Binding-site contacts:
Ligand atom O contacts residue TYR159 of chain 1.B at 3.2 Å.
Ligand atom CB contacts residue HIS31 of chain 1.B at 3.1 Å.
Ligand atom CG contacts residue ASN179 of chain 1.B at 3.5 Å.
Ligand atom CD contacts residue TYR159 of chain 1.B at 3.3 Å (hydrophobic).
Ligand atom CA contacts residue HIS228 of chain 1.B at 3.5 Å.
Ligand atom CG contacts residue ASP229 of chain 1.B at 3.0 Å.
Ligand atom CZ3 contacts residue HIS162 of chain 1.B at 3.4 Å.
Ligand atom CB contacts residue ASP229 of chain 1.B at 3.4 Å.
Ligand atom NE2 contacts residue TYR159 of chain 1.B at 3.4 Å (h-bond).
Ligand atom OE1 contacts residue ASN179 of chain 1.B at 3.0 Å.
Ligand atom CA contacts residue ASP158 of chain 1.B at 3.0 Å.
Ligand atom CG2 contacts residue TRP177 of chain 1.B at 3.3 Å (hydrophobic).
Ligand atom CG1 contacts residue ASP226 of chain 1.B at 3.5 Å.
Ligand atom CA contacts residue ASP226 of chain 1.B at 3.5 Å.
Ligand atom O contacts residue HIS228 of chain 1.B at 3.0 Å (h-bond).
Ligand atom O contacts residue HIS228 of chain 1.B at 3.0 Å.
Ligand atom CB contacts residue ASP226 of chain 1.B at 3.2 Å.
Ligand atom N contacts residue HIS228 of chain 1.B at 3.4 Å (h-bond).
Ligand atom CB contacts residue PHE99 of chain 1.B at 3.5 Å (hydrophobic).
Ligand atom C contacts residue SER160 of chain 1.B at 3.6 Å.
Ligand atom CZ3 contacts residue TYR174 of chain 1.B at 3.3 Å (hydrophobic).
Ligand atom N contacts residue TYR159 of chain 1.B at 3.5 Å.
Ligand atom N contacts residue ASP158 of chain 1.B at 2.8 Å (salt-bridge).
Ligand atom NE2 contacts residue ASP158 of chain 1.B at 2.9 Å (salt-bridge).
Ligand atom CD contacts residue ASN179 of chain 1.B at 3.5 Å.
Ligand atom NE2 contacts residue THR180 of chain 1.B at 3.2 Å (h-bond).
Ligand atom N contacts residue SER160 of chain 1.B at 3.1 Å (h-bond).
Ligand atom CD contacts residue SER160 of chain 1.B at 3.5 Å.
Ligand atom NE1 contacts residue GLY96 of chain 1.B at 2.8 Å (h-bond).
Ligand atom NE2 contacts residue THR157 of chain 1.B at 2.8 Å (h-bond).
Ligand atom OE1 contacts residue SER160 of chain 1.B at 3.0 Å (h-bond).
Ligand atom CB contacts residue SER160 of chain 1.B at 3.3 Å.
Ligand atom CA contacts residue SER160 of chain 1.B at 3.1 Å.
Ligand atom CD contacts residue ASP229 of chain 1.B at 3.1 Å.
Ligand atom C contacts residue HIS228 of chain 1.B at 3.6 Å.
Ligand atom CD1 contacts residue ASP226 of chain 1.B at 2.7 Å.
Ligand atom C contacts residue ASP158 of chain 1.B at 3.0 Å.
Ligand atom CA contacts residue HIS31 of chain 1.B at 3.5 Å.
Ligand atom N contacts residue ASP158 of chain 1.B at 3.2 Å (salt-bridge).
Ligand atom OE1 contacts residue THR180 of chain 1.B at 2.7 Å (h-bond).

Sequence of chain 1.B:
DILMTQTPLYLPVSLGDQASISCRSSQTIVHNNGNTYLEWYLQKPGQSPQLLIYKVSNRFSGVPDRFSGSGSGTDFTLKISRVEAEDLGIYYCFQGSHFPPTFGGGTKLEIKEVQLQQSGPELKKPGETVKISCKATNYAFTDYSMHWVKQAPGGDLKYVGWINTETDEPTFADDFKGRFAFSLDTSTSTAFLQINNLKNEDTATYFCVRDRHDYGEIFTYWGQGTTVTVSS

This protein binds this small molecule.
Small molecule (SMILES): CC[C@H](C)[C@H](NC(=O)[C@H](CCC(N)=O)NC(=O)[C@@H]1CCCN1)C(=O)N[C@H](C(=O)N[C@@H](CC(C)C)C(=O)N[C@H](C=O)CC1=CN=C2C=CC=CC12)[C@@H](C)O